Binding-site contacts:
Ligand atom N3 contacts residue LEU240 of chain 46.B at 3.5 Å.
Ligand atom O14 contacts residue MET132 of chain 46.B at 3.4 Å.
Ligand atom O22 contacts residue TYR205 of chain 46.B at 3.8 Å.
Ligand atom C7 contacts residue VAL196 of chain 46.B at 3.6 Å (hydrophobic).
Ligand atom C19 contacts residue TYR205 of chain 46.B at 3.7 Å (hydrophobic).
Ligand atom C13 contacts residue MET132 of chain 46.B at 3.8 Å (hydrophobic).
Ligand atom C13 contacts residue VAL199 of chain 46.B at 3.7 Å (hydrophobic).
Ligand atom C5 contacts residue VAL196 of chain 46.B at 3.8 Å (hydrophobic).
Ligand atom N3 contacts residue ILE194 of chain 46.B at 3.6 Å.
Ligand atom C25 contacts residue SER206 of chain 46.B at 3.8 Å.
Ligand atom C3 contacts residue ALA24 of chain 46.D at 3.5 Å (hydrophobic).
Ligand atom C4 contacts residue TYR159 of chain 46.B at 3.5 Å (hydrophobic).
Ligand atom C17 contacts residue PHE237 of chain 46.B at 3.7 Å (hydrophobic).
Ligand atom O23 contacts residue TYR112 of chain 46.B at 3.5 Å.
Ligand atom C8 contacts residue VAL199 of chain 46.B at 3.7 Å (hydrophobic).
Ligand atom C18 contacts residue TYR112 of chain 46.B at 3.7 Å (hydrophobic).
Ligand atom N6 contacts residue VAL196 of chain 46.B at 3.9 Å.
Ligand atom C11 contacts residue ILE110 of chain 46.B at 3.6 Å (hydrophobic).
Ligand atom C21 contacts residue TYR112 of chain 46.B at 3.3 Å (hydrophobic).
Ligand atom C10 contacts residue MET132 of chain 46.B at 3.3 Å (hydrophobic).
Ligand atom C2 contacts residue TYR159 of chain 46.B at 3.5 Å (hydrophobic).
Ligand atom O23 contacts residue PHE237 of chain 46.B at 3.8 Å.
Ligand atom C4 contacts residue VAL196 of chain 46.B at 3.9 Å (hydrophobic).
Ligand atom C2 contacts residue ILE194 of chain 46.B at 3.5 Å (hydrophobic).
Ligand atom C10 contacts residue ILE110 of chain 46.B at 3.5 Å (hydrophobic).
Ligand atom C20 contacts residue TYR205 of chain 46.B at 3.5 Å (hydrophobic).
Ligand atom C17 contacts residue TYR112 of chain 46.B at 3.8 Å (hydrophobic).
Ligand atom C7 contacts residue TYR159 of chain 46.B at 3.7 Å (hydrophobic).
Ligand atom C3 contacts residue TYR159 of chain 46.B at 3.6 Å (hydrophobic).
Ligand atom O22 contacts residue TYR112 of chain 46.B at 3.5 Å.
Ligand atom N3 contacts residue TYR159 of chain 46.B at 3.9 Å.
Ligand atom N4 contacts residue LEU240 of chain 46.B at 3.6 Å.
Ligand atom C12 contacts residue PHE237 of chain 46.B at 3.5 Å (hydrophobic).
Ligand atom C21 contacts residue PHE237 of chain 46.B at 3.7 Å (hydrophobic).
Ligand atom C11 contacts residue LEU134 of chain 46.B at 3.8 Å (hydrophobic).
Ligand atom C25 contacts residue ASP236 of chain 46.B at 3.5 Å.
Ligand atom C8 contacts residue VAL196 of chain 46.B at 3.6 Å (hydrophobic).
Ligand atom C1 contacts residue PRO181 of chain 46.B at 3.7 Å (hydrophobic).
Ligand atom N4 contacts residue LEU134 of chain 46.B at 3.7 Å.
Ligand atom C18 contacts residue PHE237 of chain 46.B at 3.6 Å (hydrophobic).

Sequence of chain 46.D:
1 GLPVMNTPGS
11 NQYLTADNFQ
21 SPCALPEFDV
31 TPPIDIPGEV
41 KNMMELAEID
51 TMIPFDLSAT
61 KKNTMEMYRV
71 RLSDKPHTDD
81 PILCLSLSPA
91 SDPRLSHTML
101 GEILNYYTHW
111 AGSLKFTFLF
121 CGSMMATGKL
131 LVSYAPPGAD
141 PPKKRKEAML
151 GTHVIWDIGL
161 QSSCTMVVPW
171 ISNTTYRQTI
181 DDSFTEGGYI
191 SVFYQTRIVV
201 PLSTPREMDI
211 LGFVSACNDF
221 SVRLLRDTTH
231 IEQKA

This protein binds this small molecule.
Small molecule (SMILES): CCOC(=O)c1ccc(OCCC2CCN(c3ccc(C)nn3)CC2)cc1

Sequence of chain 46.B:
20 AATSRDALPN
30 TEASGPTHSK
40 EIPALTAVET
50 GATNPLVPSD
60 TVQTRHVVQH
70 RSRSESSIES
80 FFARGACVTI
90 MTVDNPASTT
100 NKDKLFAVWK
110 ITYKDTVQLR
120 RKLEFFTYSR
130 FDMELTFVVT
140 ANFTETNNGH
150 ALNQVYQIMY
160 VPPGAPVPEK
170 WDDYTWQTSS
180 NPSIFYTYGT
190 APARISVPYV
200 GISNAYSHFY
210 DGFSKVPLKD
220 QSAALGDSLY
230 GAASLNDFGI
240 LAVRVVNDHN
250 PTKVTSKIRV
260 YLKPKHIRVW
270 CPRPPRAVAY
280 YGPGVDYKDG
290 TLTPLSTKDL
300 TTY